Binding-site contacts:
Ligand atom C contacts residue ASP112 of chain 1.A at 3.2 Å.
Ligand atom O2 contacts residue ILE255 of chain 1.A at 4.3 Å.
Ligand atom OXT contacts residue TYR143 of chain 1.A at 3.9 Å.
Ligand atom CA contacts residue TRP158 of chain 1.A at 3.5 Å (hydrophobic).
Ligand atom CA contacts residue ILE255 of chain 1.A at 3.6 Å (hydrophobic).
Ligand atom OXT contacts residue ARG116 of chain 1.A at 2.7 Å (salt-bridge).
Ligand atom C contacts residue ARG113 of chain 1.A at 4.0 Å.
Ligand atom CA contacts residue HIS157 of chain 1.A at 3.9 Å.
Ligand atom O contacts residue ASP112 of chain 1.A at 3.5 Å (salt-bridge).
Ligand atom O2 contacts residue HIS157 of chain 1.A at 2.8 Å (h-bond).
Ligand atom O2 contacts residue TYR221 of chain 1.A at 3.1 Å (h-bond).
Ligand atom O contacts residue TYR221 of chain 1.A at 4.3 Å.
Ligand atom OXT contacts residue ASP112 of chain 1.A at 3.5 Å (salt-bridge).
Ligand atom O2 contacts residue ARG113 of chain 1.A at 4.2 Å.
Ligand atom O2 contacts residue ASP112 of chain 1.A at 4.0 Å.
Ligand atom CA contacts residue TYR221 of chain 1.A at 4.2 Å (hydrophobic).
Ligand atom C contacts residue TRP158 of chain 1.A at 3.6 Å (hydrophobic).
Ligand atom OXT contacts residue HIS282 of chain 1.A at 4.2 Å.
Ligand atom CA contacts residue ASP112 of chain 1.A at 3.2 Å.
Ligand atom O contacts residue ARG116 of chain 1.A at 2.8 Å (salt-bridge).
Ligand atom O contacts residue TRP158 of chain 1.A at 3.5 Å.
Ligand atom OXT contacts residue ASP136 of chain 1.A at 4.2 Å.
Ligand atom OXT contacts residue ILE137 of chain 1.A at 3.5 Å.
Ligand atom O contacts residue ARG113 of chain 1.A at 2.9 Å (salt-bridge).
Ligand atom CA contacts residue HIS282 of chain 1.A at 4.5 Å.
Ligand atom C contacts residue ARG116 of chain 1.A at 3.3 Å.
Ligand atom OXT contacts residue TRP158 of chain 1.A at 4.1 Å.
Ligand atom O2 contacts residue TRP158 of chain 1.A at 2.5 Å (h-bond).
Ligand atom C contacts residue TYR143 of chain 1.A at 4.3 Å (hydrophobic).

Sequence of chain 1.A:
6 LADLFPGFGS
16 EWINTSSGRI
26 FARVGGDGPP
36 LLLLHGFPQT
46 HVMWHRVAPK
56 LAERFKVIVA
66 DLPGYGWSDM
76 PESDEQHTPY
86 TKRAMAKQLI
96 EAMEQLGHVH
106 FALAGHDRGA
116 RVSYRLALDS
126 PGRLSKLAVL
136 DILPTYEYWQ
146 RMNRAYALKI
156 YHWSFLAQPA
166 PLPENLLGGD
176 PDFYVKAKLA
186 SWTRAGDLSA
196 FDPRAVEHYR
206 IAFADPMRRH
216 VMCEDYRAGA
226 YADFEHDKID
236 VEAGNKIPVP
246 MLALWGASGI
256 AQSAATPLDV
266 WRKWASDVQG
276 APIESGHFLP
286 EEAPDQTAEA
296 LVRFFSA

A protein and the small-molecule ligand that binds it are described below.
Small molecule (SMILES): O=C(O)CO